Binding-site contacts:
Ligand atom O43 contacts residue TRP97 of chain 1.B at 3.9 Å.
Ligand atom C33 contacts residue TRP97 of chain 1.A at 4.0 Å (hydrophobic).
Ligand atom C04 contacts residue ASP101 of chain 1.B at 3.2 Å.
Ligand atom C38 contacts residue ASP101 of chain 1.A at 3.0 Å.
Ligand atom O49 contacts residue VAL16 of chain 1.B at 3.8 Å.
Ligand atom N21 contacts residue LYS23 of chain 1.A at 3.0 Å (salt-bridge).
Ligand atom C45 contacts residue TRP97 of chain 1.B at 4.0 Å (hydrophobic).
Ligand atom O27 contacts residue LYS23 of chain 1.A at 3.9 Å.
Ligand atom C51 contacts residue CYS90 of chain 1.B at 2.7 Å (hydrophobic).
Ligand atom O17 contacts residue ASP101 of chain 1.B at 3.9 Å.
Ligand atom O27 contacts residue ASN20 of chain 1.A at 3.7 Å.
Ligand atom C14 contacts residue SER98 of chain 1.A at 3.2 Å.
Ligand atom C22 contacts residue CYS90 of chain 1.A at 3.8 Å (hydrophobic).
Ligand atom C22 contacts residue LYS23 of chain 1.A at 3.1 Å.
Ligand atom C48 contacts residue CYS90 of chain 1.B at 3.1 Å (hydrophobic).
Ligand atom C13 contacts residue TRP97 of chain 1.A at 3.9 Å (hydrophobic).
Ligand atom C20 contacts residue LYS23 of chain 1.A at 3.7 Å.
Ligand atom C24 contacts residue CYS90 of chain 1.A at 2.7 Å (hydrophobic).
Ligand atom O23 contacts residue LYS23 of chain 1.A at 3.7 Å.
Ligand atom C11 contacts residue ASP101 of chain 1.A at 3.8 Å.
Ligand atom C25 contacts residue LYS23 of chain 1.A at 2.9 Å.
Ligand atom C50 contacts residue CYS90 of chain 1.B at 1.8 Å (hydrophobic).
Ligand atom O53 contacts residue ALA93 of chain 1.B at 4.0 Å.
Ligand atom C05 contacts residue TRP97 of chain 1.B at 3.9 Å (hydrophobic).
Ligand atom C37 contacts residue ASP101 of chain 1.A at 3.9 Å.
Ligand atom C24 contacts residue LYS23 of chain 1.A at 3.3 Å.
Ligand atom O49 contacts residue CYS90 of chain 1.B at 3.6 Å.
Ligand atom O23 contacts residue PHE94 of chain 1.A at 4.0 Å.
Ligand atom C06 contacts residue TRP97 of chain 1.B at 3.0 Å (hydrophobic).
Ligand atom C14 contacts residue TRP97 of chain 1.A at 3.0 Å (hydrophobic).
Ligand atom C22 contacts residue PHE94 of chain 1.A at 4.0 Å (hydrophobic).
Ligand atom C20 contacts residue PHE94 of chain 1.A at 3.6 Å (hydrophobic).
Ligand atom P28 contacts residue TRP97 of chain 1.A at 3.9 Å.
Ligand atom C40 contacts residue TRP97 of chain 1.B at 4.0 Å (hydrophobic).
Ligand atom C26 contacts residue LYS23 of chain 1.A at 3.1 Å.
Ligand atom C25 contacts residue CYS90 of chain 1.A at 2.9 Å (hydrophobic).
Ligand atom C32 contacts residue TRP97 of chain 1.A at 3.4 Å (hydrophobic).
Ligand atom C19 contacts residue LYS23 of chain 1.A at 3.8 Å.
Ligand atom C52 contacts residue CYS90 of chain 1.B at 3.9 Å (hydrophobic).
Ligand atom C31 contacts residue TRP97 of chain 1.A at 2.6 Å (hydrophobic).

Sequence of chain 1.A:
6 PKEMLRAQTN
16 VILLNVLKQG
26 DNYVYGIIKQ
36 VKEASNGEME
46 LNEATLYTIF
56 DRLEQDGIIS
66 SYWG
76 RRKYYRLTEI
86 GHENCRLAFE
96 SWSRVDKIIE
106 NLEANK

A protein and the small-molecule ligand that binds it are described below.
Small molecule (SMILES): CC[P](C)(CC)[Rh]([P](C)(CC)CC)([P](CC)(CC)CNCC(=O)NCCN1C(=O)CCC1=O)[P](CC)(CC)CNCC(=O)NCCN1C(=O)CCC1=O

Sequence of chain 1.B:
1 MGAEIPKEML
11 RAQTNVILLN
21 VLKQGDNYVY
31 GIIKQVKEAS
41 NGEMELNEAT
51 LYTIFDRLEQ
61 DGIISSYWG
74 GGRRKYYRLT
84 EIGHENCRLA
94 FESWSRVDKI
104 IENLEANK